Binding-site contacts:
Ligand atom N6 contacts residue U3 of chain 50.C at 3.0 Å (h-bond).
Ligand atom N6 contacts residue U2 of chain 50.C at 4.2 Å.
Ligand atom N1 contacts residue U3 of chain 50.C at 2.7 Å (h-bond).
Ligand atom N3 contacts residue U3 of chain 50.C at 4.2 Å.
Ligand atom N1 contacts residue U2 of chain 50.C at 3.5 Å (h-bond).
Ligand atom N3 contacts residue U2 of chain 50.C at 3.7 Å.
Ligand atom N1 contacts residue U1 of chain 50.C at 2.8 Å (h-bond).
Ligand atom N6 contacts residue U1 of chain 50.C at 2.8 Å (h-bond).
Ligand atom C4 contacts residue U2 of chain 50.C at 4.3 Å.
Ligand atom C6 contacts residue U1 of chain 50.C at 3.6 Å.
Ligand atom C2 contacts residue U2 of chain 50.C at 3.2 Å.
Ligand atom C2 contacts residue U1 of chain 50.C at 3.5 Å.
Ligand atom C6 contacts residue U3 of chain 50.C at 3.3 Å.
Ligand atom C6 contacts residue U2 of chain 50.C at 4.1 Å.
Ligand atom C2 contacts residue U3 of chain 50.C at 3.0 Å.

A protein and the small-molecule ligand that binds it are described below.
Small molecule (SMILES): Nc1ncnc2c1ncn2[C@@H]1O[C@H](CO[P](=O)(O)O[C@H]2[C@@H](O)[C@H](n3cnc4c(N)ncnc43)O[C@@H]2CO[P](=O)(O)O[C@H]2[C@@H](O)[C@H](n3cnc4c(N)ncnc43)O[C@@H]2COP(=O)(O)O)[C@@H](O)[C@H]1O